Sequence of chain 1.A:
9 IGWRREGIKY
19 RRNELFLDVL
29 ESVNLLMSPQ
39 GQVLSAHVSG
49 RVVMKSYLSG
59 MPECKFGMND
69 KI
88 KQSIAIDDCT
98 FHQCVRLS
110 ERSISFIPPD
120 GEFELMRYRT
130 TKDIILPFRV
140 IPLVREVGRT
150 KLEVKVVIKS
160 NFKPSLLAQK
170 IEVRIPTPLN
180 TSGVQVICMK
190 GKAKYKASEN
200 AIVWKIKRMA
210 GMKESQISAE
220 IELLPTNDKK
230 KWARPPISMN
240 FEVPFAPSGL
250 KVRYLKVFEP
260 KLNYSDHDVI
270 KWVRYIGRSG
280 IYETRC

Binding-site contacts:
Ligand atom CE1 contacts residue LEU25 of chain 1.A at 3.7 Å (hydrophobic).
Ligand atom CA contacts residue ARG273 of chain 1.A at 3.8 Å.
Ligand atom CD2 contacts residue GLN168 of chain 1.A at 3.7 Å.
Ligand atom CE2 contacts residue VAL272 of chain 1.A at 3.5 Å (hydrophobic).
Ligand atom NE2 contacts residue GLN168 of chain 1.A at 3.3 Å (h-bond).
Ligand atom CA contacts residue VAL272 of chain 1.A at 3.4 Å (hydrophobic).
Ligand atom CD2 contacts residue VAL272 of chain 1.A at 3.2 Å (hydrophobic).
Ligand atom C contacts residue TRP271 of chain 1.A at 3.7 Å (hydrophobic).
Ligand atom C contacts residue LYS270 of chain 1.A at 3.7 Å.
Ligand atom N contacts residue VAL272 of chain 1.A at 2.6 Å (h-bond).
Ligand atom CB contacts residue GLN168 of chain 1.A at 3.3 Å.
Ligand atom N contacts residue GLN168 of chain 1.A at 3.8 Å.
Ligand atom CZ contacts residue ARG273 of chain 1.A at 3.2 Å.
Ligand atom CD1 contacts residue VAL242 of chain 1.A at 3.2 Å (hydrophobic).
Ligand atom CD1 contacts residue ARG273 of chain 1.A at 3.5 Å.
Ligand atom O contacts residue ARG273 of chain 1.A at 2.9 Å (salt-bridge).
Ligand atom CE1 contacts residue GLN168 of chain 1.A at 3.5 Å.
Ligand atom O contacts residue VAL272 of chain 1.A at 2.6 Å (h-bond).
Ligand atom C contacts residue VAL272 of chain 1.A at 3.6 Å (hydrophobic).
Ligand atom C contacts residue ARG273 of chain 1.A at 3.6 Å.
Ligand atom CA contacts residue ARG273 of chain 1.A at 3.7 Å.
Ligand atom CE1 contacts residue ARG207 of chain 1.A at 3.7 Å.
Ligand atom CA contacts residue LYS270 of chain 1.A at 3.4 Å.
Ligand atom O contacts residue ARG273 of chain 1.A at 3.4 Å.
Ligand atom CE2 contacts residue ARG273 of chain 1.A at 3.7 Å.
Ligand atom CD2 contacts residue GLU241 of chain 1.A at 3.2 Å.
Ligand atom CZ contacts residue ASP26 of chain 1.A at 3.2 Å.
Ligand atom CE1 contacts residue ASP26 of chain 1.A at 3.2 Å.
Ligand atom CD1 contacts residue PRO243 of chain 1.A at 3.3 Å (hydrophobic).
Ligand atom N contacts residue LYS270 of chain 1.A at 3.2 Å (salt-bridge).
Ligand atom OH contacts residue LYS53 of chain 1.A at 3.6 Å.
Ligand atom N contacts residue TRP271 of chain 1.A at 3.6 Å.
Ligand atom CG1 contacts residue TRP271 of chain 1.A at 3.3 Å (hydrophobic).
Ligand atom C contacts residue VAL272 of chain 1.A at 3.6 Å (hydrophobic).
Ligand atom CA contacts residue VAL272 of chain 1.A at 3.7 Å (hydrophobic).
Ligand atom OH contacts residue ARG273 of chain 1.A at 3.1 Å (salt-bridge).
Ligand atom CE1 contacts residue ARG273 of chain 1.A at 3.5 Å.
Ligand atom CD2 contacts residue LYS270 of chain 1.A at 3.6 Å.
Ligand atom O contacts residue TRP271 of chain 1.A at 3.2 Å.
Ligand atom OH contacts residue ASP26 of chain 1.A at 2.6 Å (salt-bridge).

The protein below binds the small molecule below.
Small molecule (SMILES): CNC(=O)[C@H](Cc1ccccc1)NC(=O)[C@@H](NC(=O)CNC(=O)[C@H](Cc1ccc(O)cc1)NC(=O)[C@@H](NC(=O)CNC(=O)[C@H](CC(C)C)NC(=O)[C@@H](N)Cc1cnc[nH]1)[C@@H](C)O)C(C)C